A small-molecule ligand and the protein it binds are described below.
Small molecule (SMILES): CC(C)C[C@H](NC(=O)[C@H](CCc1ccccc1)NC(=O)CN1CCOCC1)C(=O)N[C@@H](Cc1ccccc1)C(=O)N[C@@H](CC(C)C)[C@@H](O)[C@H](C)CO

Sequence of chain 1.H:
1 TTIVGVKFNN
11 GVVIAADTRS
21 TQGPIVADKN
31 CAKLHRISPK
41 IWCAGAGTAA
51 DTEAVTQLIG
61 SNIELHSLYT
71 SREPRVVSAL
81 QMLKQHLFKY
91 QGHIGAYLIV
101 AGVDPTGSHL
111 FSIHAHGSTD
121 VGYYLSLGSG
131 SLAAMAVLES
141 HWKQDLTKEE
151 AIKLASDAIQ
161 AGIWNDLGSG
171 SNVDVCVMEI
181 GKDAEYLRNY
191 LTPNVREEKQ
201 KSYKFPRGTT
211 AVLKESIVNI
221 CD

Sequence of chain 1.N:
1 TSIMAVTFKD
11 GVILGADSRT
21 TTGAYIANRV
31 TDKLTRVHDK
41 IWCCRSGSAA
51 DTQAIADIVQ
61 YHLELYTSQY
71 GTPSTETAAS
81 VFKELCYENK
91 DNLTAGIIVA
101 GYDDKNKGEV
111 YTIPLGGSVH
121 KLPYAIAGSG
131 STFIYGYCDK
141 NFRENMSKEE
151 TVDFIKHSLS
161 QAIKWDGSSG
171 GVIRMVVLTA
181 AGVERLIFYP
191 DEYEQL

Binding-site contacts:
Ligand atom O60 contacts residue THR1 of chain 1.N at 3.0 Å (h-bond).
Ligand atom C34 contacts residue GLY47 of chain 1.N at 3.4 Å.
Ligand atom C59 contacts residue THR1 of chain 1.N at 2.5 Å.
Ligand atom C34 contacts residue SER48 of chain 1.N at 3.8 Å.
Ligand atom C58 contacts residue THR1 of chain 1.N at 2.5 Å.
Ligand atom C46 contacts residue THR20 of chain 1.N at 3.5 Å.
Ligand atom O40 contacts residue THR20 of chain 1.N at 3.5 Å.
Ligand atom C42 contacts residue GLY47 of chain 1.N at 3.7 Å.
Ligand atom N41 contacts residue THR1 of chain 1.N at 3.7 Å.
Ligand atom C59 contacts residue SER129 of chain 1.N at 3.5 Å.
Ligand atom C51 contacts residue THR1 of chain 1.N at 1.5 Å.
Ligand atom C24 contacts residue THR20 of chain 1.N at 3.8 Å.
Ligand atom N30 contacts residue THR21 of chain 1.N at 3.0 Å (h-bond).
Ligand atom C26 contacts residue HIS114 of chain 1.H at 3.6 Å.
Ligand atom C47 contacts residue THR1 of chain 1.N at 1.4 Å.
Ligand atom O48 contacts residue SER46 of chain 1.N at 3.6 Å.
Ligand atom C43 contacts residue GLY47 of chain 1.N at 3.3 Å.
Ligand atom O60 contacts residue SER129 of chain 1.N at 3.7 Å.
Ligand atom O48 contacts residue THR1 of chain 1.N at 2.3 Å (h-bond).
Ligand atom C44 contacts residue THR1 of chain 1.N at 3.6 Å.
Ligand atom O48 contacts residue GLY47 of chain 1.N at 2.9 Å (h-bond).
Ligand atom C42 contacts residue THR1 of chain 1.N at 2.4 Å.
Ligand atom C26 contacts residue SER118 of chain 1.H at 3.4 Å.
Ligand atom O21 contacts residue THR22 of chain 1.N at 3.7 Å.
Ligand atom O29 contacts residue ALA49 of chain 1.N at 3.2 Å (h-bond).
Ligand atom C13 contacts residue HIS116 of chain 1.H at 3.6 Å.
Ligand atom O9 contacts residue THR22 of chain 1.N at 3.7 Å.
Ligand atom O40 contacts residue THR21 of chain 1.N at 3.1 Å (h-bond).
Ligand atom O21 contacts residue THR21 of chain 1.N at 3.7 Å.
Ligand atom C43 contacts residue THR1 of chain 1.N at 2.8 Å.
Ligand atom C31 contacts residue GLY47 of chain 1.N at 3.4 Å.
Ligand atom C28 contacts residue THR21 of chain 1.N at 3.7 Å.
Ligand atom N4 contacts residue THR22 of chain 1.N at 3.8 Å.
Ligand atom C45 contacts residue ARG45 of chain 1.N at 3.5 Å.
Ligand atom C39 contacts residue GLY47 of chain 1.N at 3.6 Å.
Ligand atom C27 contacts residue THR22 of chain 1.N at 3.0 Å.
Ligand atom N41 contacts residue GLY47 of chain 1.N at 2.9 Å (h-bond).
Ligand atom C23 contacts residue THR21 of chain 1.N at 3.4 Å.
Ligand atom C58 contacts residue SER168 of chain 1.N at 3.5 Å.
Ligand atom C58 contacts residue THR21 of chain 1.N at 3.7 Å.